Sequence of chain 1.C:
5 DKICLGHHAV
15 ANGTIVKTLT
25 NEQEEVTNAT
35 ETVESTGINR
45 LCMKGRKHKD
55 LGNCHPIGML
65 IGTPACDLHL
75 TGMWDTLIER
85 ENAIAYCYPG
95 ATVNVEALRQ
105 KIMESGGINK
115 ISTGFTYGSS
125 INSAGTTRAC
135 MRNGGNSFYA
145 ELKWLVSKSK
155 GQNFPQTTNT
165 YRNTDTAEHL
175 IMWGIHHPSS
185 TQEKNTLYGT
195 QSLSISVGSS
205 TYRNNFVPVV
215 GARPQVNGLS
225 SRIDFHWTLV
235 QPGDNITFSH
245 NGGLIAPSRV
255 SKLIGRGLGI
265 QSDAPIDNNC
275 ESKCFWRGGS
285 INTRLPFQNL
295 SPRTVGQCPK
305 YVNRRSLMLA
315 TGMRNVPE

Binding-site contacts:
Ligand atom C11 contacts residue VAL150 of chain 1.C at 4.0 Å (hydrophobic).
Ligand atom C3 contacts residue ARG132 of chain 1.C at 4.1 Å.
Ligand atom C9 contacts residue GLU187 of chain 1.C at 3.1 Å.
Ligand atom C11 contacts residue THR130 of chain 1.C at 4.0 Å.
Ligand atom C10 contacts residue THR130 of chain 1.C at 4.0 Å.
Ligand atom C1 contacts residue ARG132 of chain 1.C at 4.1 Å.
Ligand atom O8 contacts residue TRP148 of chain 1.C at 3.8 Å.
Ligand atom O1A contacts residue THR131 of chain 1.C at 2.6 Å (h-bond).
Ligand atom O9 contacts residue SER183 of chain 1.C at 4.2 Å.
Ligand atom C9 contacts residue SER225 of chain 1.C at 3.8 Å.
Ligand atom C4 contacts residue THR130 of chain 1.C at 3.5 Å.
Ligand atom C5 contacts residue THR130 of chain 1.C at 3.8 Å.
Ligand atom C9 contacts residue TRP148 of chain 1.C at 3.9 Å (hydrophobic).
Ligand atom C11 contacts residue GLY129 of chain 1.C at 3.8 Å.
Ligand atom O8 contacts residue TYR92 of chain 1.C at 3.6 Å (h-bond).
Ligand atom O4 contacts residue THR130 of chain 1.C at 3.9 Å.
Ligand atom O9 contacts residue SER225 of chain 1.C at 3.4 Å (h-bond).
Ligand atom O10 contacts residue LEU191 of chain 1.C at 3.3 Å.
Ligand atom C9 contacts residue TYR92 of chain 1.C at 3.8 Å (hydrophobic).
Ligand atom O1A contacts residue ARG132 of chain 1.C at 4.2 Å.
Ligand atom O9 contacts residue TYR92 of chain 1.C at 4.3 Å.
Ligand atom O8 contacts residue SER225 of chain 1.C at 4.1 Å.
Ligand atom O7 contacts residue LEU191 of chain 1.C at 4.0 Å.
Ligand atom C1 contacts residue THR131 of chain 1.C at 3.3 Å.
Ligand atom O1B contacts residue ARG132 of chain 1.C at 3.0 Å (salt-bridge).
Ligand atom C8 contacts residue TRP148 of chain 1.C at 3.9 Å (hydrophobic).
Ligand atom N5 contacts residue THR130 of chain 1.C at 3.0 Å (h-bond).
Ligand atom O9 contacts residue GLU187 of chain 1.C at 2.1 Å (salt-bridge).
Ligand atom C6 contacts residue THR130 of chain 1.C at 4.2 Å.
Ligand atom O8 contacts residue LEU223 of chain 1.C at 3.4 Å.
Ligand atom O1B contacts residue THR131 of chain 1.C at 3.4 Å (h-bond).
Ligand atom N5 contacts residue TRP148 of chain 1.C at 4.0 Å.
Ligand atom C10 contacts residue LEU191 of chain 1.C at 4.3 Å (hydrophobic).
Ligand atom C10 contacts residue TRP148 of chain 1.C at 3.6 Å (hydrophobic).
Ligand atom C9 contacts residue HIS180 of chain 1.C at 4.3 Å.
Ligand atom C6 contacts residue TRP148 of chain 1.C at 4.2 Å (hydrophobic).
Ligand atom C7 contacts residue TRP148 of chain 1.C at 3.5 Å (hydrophobic).
Ligand atom O10 contacts residue TRP148 of chain 1.C at 4.0 Å.
Ligand atom O1A contacts residue LEU223 of chain 1.C at 3.6 Å.
Ligand atom C11 contacts residue TRP148 of chain 1.C at 3.3 Å (hydrophobic).

The protein below binds the small molecule below.
Small molecule (SMILES): CC(=O)N[C@H]1[C@H]([C@H](O)[C@H](O)CO)O[C@@](O)(C(=O)O)C[C@@H]1O